Sequence of chain 1.A:
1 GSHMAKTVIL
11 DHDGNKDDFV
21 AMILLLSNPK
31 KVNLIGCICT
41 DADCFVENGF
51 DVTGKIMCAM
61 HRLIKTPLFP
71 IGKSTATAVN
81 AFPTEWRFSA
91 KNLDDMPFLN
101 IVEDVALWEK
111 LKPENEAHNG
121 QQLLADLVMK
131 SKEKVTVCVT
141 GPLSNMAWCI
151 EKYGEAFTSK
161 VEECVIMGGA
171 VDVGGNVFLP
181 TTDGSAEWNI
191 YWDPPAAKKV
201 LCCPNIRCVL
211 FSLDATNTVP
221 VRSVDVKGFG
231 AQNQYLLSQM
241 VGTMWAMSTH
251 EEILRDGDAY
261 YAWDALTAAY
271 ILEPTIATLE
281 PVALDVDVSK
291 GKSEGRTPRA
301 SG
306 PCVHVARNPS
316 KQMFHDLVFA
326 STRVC

A small-molecule ligand and the protein it binds are described below.
Small molecule (SMILES): OC[C@@H]1[C@@H](O)[C@@H](O)CN1Cc1csc2c(O)ncnc12

Binding-site contacts:
Ligand atom O3' contacts residue TRS1 of chain 1.J at 1.0 Å (h-bond).
Ligand atom C3' contacts residue ASP264 of chain 1.A at 3.1 Å.
Ligand atom O3' contacts residue ASN189 of chain 1.A at 3.2 Å (h-bond).
Ligand atom C5' contacts residue TRS1 of chain 1.J at 0.7 Å.
Ligand atom O5' contacts residue TRS1 of chain 1.J at 0.6 Å (h-bond).
Ligand atom C4' contacts residue NI1 of chain 1.G at 2.3 Å.
Ligand atom C3' contacts residue TRS1 of chain 1.J at 1.0 Å.
Ligand atom O3' contacts residue ASP264 of chain 1.A at 2.4 Å (salt-bridge).
Ligand atom O5' contacts residue ASN176 of chain 1.A at 3.1 Å (h-bond).
Ligand atom N3 contacts residue TRP86 of chain 1.A at 3.4 Å.
Ligand atom C4' contacts residue TRS1 of chain 1.J at 0.8 Å.
Ligand atom C5 contacts residue TRP86 of chain 1.A at 3.2 Å (hydrophobic).
Ligand atom O6 contacts residue GLU252 of chain 1.A at 3.0 Å (salt-bridge).
Ligand atom N4' contacts residue NI1 of chain 1.G at 1.8 Å (h-bond).
Ligand atom N3 contacts residue ASP43 of chain 1.A at 2.8 Å (salt-bridge).
Ligand atom O5' contacts residue GLU187 of chain 1.A at 2.4 Å (salt-bridge).
Ligand atom C7 contacts residue NI1 of chain 1.G at 3.2 Å.
Ligand atom C8 contacts residue TRS1 of chain 1.J at 2.9 Å.
Ligand atom O3' contacts residue THR140 of chain 1.A at 3.0 Å (h-bond).
Ligand atom C1' contacts residue NI1 of chain 1.G at 1.1 Å.
Ligand atom C9 contacts residue TRS1 of chain 1.J at 2.4 Å.
Ligand atom O2' contacts residue ASP18 of chain 1.A at 3.2 Å (salt-bridge).
Ligand atom O2' contacts residue NI1 of chain 1.G at 1.4 Å (h-bond).
Ligand atom O6 contacts residue GLU251 of chain 1.A at 2.8 Å (salt-bridge).
Ligand atom O2' contacts residue CA1 of chain 1.B at 2.5 Å.
Ligand atom C7 contacts residue TRS1 of chain 1.J at 1.2 Å.
Ligand atom C1' contacts residue ASP43 of chain 1.A at 3.4 Å.
Ligand atom C2' contacts residue ASP17 of chain 1.A at 3.0 Å.
Ligand atom O2' contacts residue ASP17 of chain 1.A at 2.5 Å (salt-bridge).
Ligand atom O2' contacts residue TRS1 of chain 1.J at 2.1 Å (h-bond).
Ligand atom C2' contacts residue TRS1 of chain 1.J at 1.8 Å.
Ligand atom C4 contacts residue TRP86 of chain 1.A at 3.3 Å (hydrophobic).
Ligand atom C3' contacts residue NI1 of chain 1.G at 1.8 Å.
Ligand atom C7 contacts residue PHE82 of chain 1.A at 3.3 Å (hydrophobic).
Ligand atom O3' contacts residue NI1 of chain 1.G at 2.7 Å (h-bond).
Ligand atom C2' contacts residue NI1 of chain 1.G at 0.7 Å.
Ligand atom O3' contacts residue CA1 of chain 1.B at 2.7 Å.
Ligand atom C1' contacts residue TRS1 of chain 1.J at 1.7 Å.
Ligand atom O2' contacts residue ASP264 of chain 1.A at 2.9 Å (salt-bridge).
Ligand atom N4' contacts residue TRS1 of chain 1.J at 0.8 Å (h-bond).